Sequence of chain 42.A:
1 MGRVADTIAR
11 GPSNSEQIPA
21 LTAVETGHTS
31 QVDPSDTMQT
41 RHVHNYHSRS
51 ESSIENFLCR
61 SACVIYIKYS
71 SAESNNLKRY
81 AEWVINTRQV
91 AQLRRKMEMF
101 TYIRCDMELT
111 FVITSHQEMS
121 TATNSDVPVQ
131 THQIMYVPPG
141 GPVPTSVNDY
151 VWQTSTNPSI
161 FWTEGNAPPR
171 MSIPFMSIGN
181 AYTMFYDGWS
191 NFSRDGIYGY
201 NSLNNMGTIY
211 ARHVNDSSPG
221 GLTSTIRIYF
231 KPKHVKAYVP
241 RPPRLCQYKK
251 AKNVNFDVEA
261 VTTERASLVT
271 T

The protein below binds the small molecule below.
Small molecule (SMILES): CCCOc1ccc2cc(S(=O)(=O)Nc3ccc(C(=O)O)cc3)ccc2c1

Sequence of chain 13.A:
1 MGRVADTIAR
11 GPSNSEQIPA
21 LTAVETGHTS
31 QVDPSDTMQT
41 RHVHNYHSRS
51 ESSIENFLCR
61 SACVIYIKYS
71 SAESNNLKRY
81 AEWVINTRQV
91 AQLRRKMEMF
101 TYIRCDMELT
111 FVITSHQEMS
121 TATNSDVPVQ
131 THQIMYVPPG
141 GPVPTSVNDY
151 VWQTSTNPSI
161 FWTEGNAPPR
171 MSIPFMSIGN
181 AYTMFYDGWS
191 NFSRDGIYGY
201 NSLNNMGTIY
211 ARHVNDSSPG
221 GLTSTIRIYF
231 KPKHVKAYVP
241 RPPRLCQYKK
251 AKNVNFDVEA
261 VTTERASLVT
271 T

Binding-site contacts:
Ligand atom N1 contacts residue GLN233 of chain 42.C at 3.3 Å (h-bond).
Ligand atom N1 contacts residue GLN153 of chain 13.A at 2.7 Å (h-bond).
Ligand atom C10 contacts residue ASP234 of chain 42.C at 3.8 Å.
Ligand atom O2 contacts residue ASP234 of chain 42.C at 3.7 Å.
Ligand atom C16 contacts residue THR235 of chain 42.C at 3.8 Å.
Ligand atom O5 contacts residue TRP152 of chain 13.A at 3.5 Å (h-bond).
Ligand atom C13 contacts residue TYR66 of chain 42.A at 3.4 Å (hydrophobic).
Ligand atom C16 contacts residue PHE236 of chain 42.C at 3.7 Å (hydrophobic).
Ligand atom O5 contacts residue ARG227 of chain 42.A at 3.5 Å (salt-bridge).
Ligand atom C6 contacts residue GLN153 of chain 13.A at 3.2 Å.
Ligand atom S1 contacts residue GLN233 of chain 42.C at 3.7 Å.
Ligand atom C4 contacts residue ASN148 of chain 13.A at 3.3 Å.
Ligand atom O5 contacts residue TYR229 of chain 42.A at 3.8 Å.
Ligand atom O4 contacts residue ARG227 of chain 42.A at 3.3 Å (salt-bridge).
Ligand atom C5 contacts residue GLN153 of chain 13.A at 3.2 Å.
Ligand atom N1 contacts residue PHE236 of chain 42.C at 3.6 Å.
Ligand atom O1 contacts residue ASP149 of chain 13.A at 3.6 Å.
Ligand atom O1 contacts residue TYR150 of chain 13.A at 3.0 Å (h-bond).
Ligand atom C20 contacts residue ARG212 of chain 13.A at 3.4 Å.
Ligand atom C9 contacts residue ASN148 of chain 13.A at 3.7 Å.
Ligand atom C9 contacts residue ASP234 of chain 42.C at 3.6 Å.
Ligand atom O5 contacts residue ARG212 of chain 13.A at 3.3 Å (salt-bridge).
Ligand atom C4 contacts residue ASP149 of chain 13.A at 3.5 Å.
Ligand atom O4 contacts residue ARG212 of chain 13.A at 2.8 Å (salt-bridge).
Ligand atom C2 contacts residue TYR66 of chain 42.A at 3.8 Å (hydrophobic).
Ligand atom O1 contacts residue GLN233 of chain 42.C at 3.5 Å (h-bond).
Ligand atom C8 contacts residue ASP234 of chain 42.C at 3.3 Å.
Ligand atom C1 contacts residue GLN153 of chain 13.A at 3.4 Å.
Ligand atom C10 contacts residue ASN148 of chain 13.A at 3.7 Å.
Ligand atom O2 contacts residue PHE236 of chain 42.C at 3.4 Å (h-bond).
Ligand atom C3 contacts residue ASN148 of chain 13.A at 3.5 Å.
Ligand atom C7 contacts residue THR235 of chain 42.C at 3.8 Å.
Ligand atom C15 contacts residue TYR66 of chain 42.A at 3.4 Å (hydrophobic).
Ligand atom C14 contacts residue TYR66 of chain 42.A at 3.4 Å (hydrophobic).
Ligand atom O2 contacts residue GLN233 of chain 42.C at 3.0 Å.
Ligand atom C6 contacts residue PHE236 of chain 42.C at 3.5 Å (hydrophobic).
Ligand atom C20 contacts residue ARG227 of chain 42.A at 3.6 Å.
Ligand atom C3 contacts residue ASP149 of chain 13.A at 3.5 Å.
Ligand atom C8 contacts residue ASN148 of chain 13.A at 3.3 Å.
Ligand atom O2 contacts residue THR235 of chain 42.C at 3.0 Å.

Sequence of chain 42.C:
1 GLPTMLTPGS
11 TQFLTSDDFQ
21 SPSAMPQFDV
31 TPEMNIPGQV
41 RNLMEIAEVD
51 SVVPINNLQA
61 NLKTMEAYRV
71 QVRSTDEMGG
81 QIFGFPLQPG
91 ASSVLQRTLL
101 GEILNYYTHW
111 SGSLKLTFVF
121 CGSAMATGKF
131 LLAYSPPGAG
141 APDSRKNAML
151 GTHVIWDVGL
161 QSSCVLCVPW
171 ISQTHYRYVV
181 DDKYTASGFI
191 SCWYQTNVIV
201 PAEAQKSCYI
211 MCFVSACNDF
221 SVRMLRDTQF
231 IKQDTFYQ